This protein binds this small molecule.
Small molecule (SMILES): CC(=O)N[C@@H]1[C@@H](O)[C@H](O)[C@@H](CO)O[C@H]1O

Binding-site contacts:
Ligand atom C1 contacts residue ASN414 of chain 1.B at 1.4 Å.
Ligand atom N2 contacts residue ASN414 of chain 1.B at 3.0 Å (h-bond).
Ligand atom C4 contacts residue ASN414 of chain 1.B at 4.2 Å.
Ligand atom O7 contacts residue ASN414 of chain 1.B at 2.9 Å (h-bond).
Ligand atom C8 contacts residue PHE267 of chain 1.B at 3.6 Å (hydrophobic).
Ligand atom C3 contacts residue ASN414 of chain 1.B at 3.8 Å.
Ligand atom C2 contacts residue ASN414 of chain 1.B at 2.5 Å.
Ligand atom C7 contacts residue ASN414 of chain 1.B at 3.1 Å.
Ligand atom C8 contacts residue GLU415 of chain 1.B at 4.1 Å.
Ligand atom C5 contacts residue ASN414 of chain 1.B at 3.7 Å.
Ligand atom C8 contacts residue ASN414 of chain 1.B at 4.2 Å.
Ligand atom O5 contacts residue ASN414 of chain 1.B at 2.3 Å (h-bond).
Ligand atom C8 contacts residue ILE418 of chain 1.B at 4.3 Å (hydrophobic).
Ligand atom C8 contacts residue TRP576 of chain 1.B at 4.1 Å (hydrophobic).

Sequence of chain 1.B:
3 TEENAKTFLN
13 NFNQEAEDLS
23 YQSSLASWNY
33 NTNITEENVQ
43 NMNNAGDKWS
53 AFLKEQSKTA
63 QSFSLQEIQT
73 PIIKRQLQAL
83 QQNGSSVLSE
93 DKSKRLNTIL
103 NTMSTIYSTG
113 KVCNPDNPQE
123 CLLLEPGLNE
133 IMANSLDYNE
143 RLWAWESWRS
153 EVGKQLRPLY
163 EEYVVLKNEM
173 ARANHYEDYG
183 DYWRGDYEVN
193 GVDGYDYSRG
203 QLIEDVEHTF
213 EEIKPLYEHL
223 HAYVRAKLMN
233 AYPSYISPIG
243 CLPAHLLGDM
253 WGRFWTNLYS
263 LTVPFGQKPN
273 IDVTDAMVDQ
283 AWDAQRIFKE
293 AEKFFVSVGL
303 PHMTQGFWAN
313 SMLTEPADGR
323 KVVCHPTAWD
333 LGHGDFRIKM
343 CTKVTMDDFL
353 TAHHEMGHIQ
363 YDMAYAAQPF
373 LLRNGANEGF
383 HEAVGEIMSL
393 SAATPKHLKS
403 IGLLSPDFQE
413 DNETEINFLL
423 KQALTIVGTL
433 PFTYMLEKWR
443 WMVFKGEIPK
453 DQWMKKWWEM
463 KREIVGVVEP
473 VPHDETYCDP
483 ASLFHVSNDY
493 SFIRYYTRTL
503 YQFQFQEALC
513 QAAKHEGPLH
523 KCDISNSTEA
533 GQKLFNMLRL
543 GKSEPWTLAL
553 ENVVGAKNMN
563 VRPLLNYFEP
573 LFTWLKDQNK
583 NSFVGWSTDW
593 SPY